Binding-site contacts:
Ligand atom C6 contacts residue LEU14 of chain 1.I at 3.9 Å (hydrophobic).
Ligand atom C8 contacts residue ASP240 of chain 1.G at 4.2 Å.
Ligand atom C1 contacts residue ASN59 of chain 1.I at 1.4 Å.
Ligand atom C2 contacts residue ASN59 of chain 1.I at 2.5 Å.
Ligand atom O7 contacts residue ASN59 of chain 1.I at 4.1 Å.
Ligand atom O6 contacts residue PRO3 of chain 1.I at 4.4 Å.
Ligand atom O6 contacts residue LEU14 of chain 1.I at 4.2 Å.
Ligand atom N2 contacts residue ASN59 of chain 1.I at 2.8 Å (h-bond).
Ligand atom C6 contacts residue PRO3 of chain 1.I at 4.4 Å (hydrophobic).
Ligand atom O5 contacts residue ASN59 of chain 1.I at 2.4 Å (h-bond).
Ligand atom C7 contacts residue ASN59 of chain 1.I at 4.0 Å.
Ligand atom O5 contacts residue LEU14 of chain 1.I at 4.1 Å.
Ligand atom C4 contacts residue ASN59 of chain 1.I at 4.3 Å.
Ligand atom C3 contacts residue ASN59 of chain 1.I at 3.8 Å.
Ligand atom C5 contacts residue ASN59 of chain 1.I at 3.7 Å.

Sequence of chain 1.G:
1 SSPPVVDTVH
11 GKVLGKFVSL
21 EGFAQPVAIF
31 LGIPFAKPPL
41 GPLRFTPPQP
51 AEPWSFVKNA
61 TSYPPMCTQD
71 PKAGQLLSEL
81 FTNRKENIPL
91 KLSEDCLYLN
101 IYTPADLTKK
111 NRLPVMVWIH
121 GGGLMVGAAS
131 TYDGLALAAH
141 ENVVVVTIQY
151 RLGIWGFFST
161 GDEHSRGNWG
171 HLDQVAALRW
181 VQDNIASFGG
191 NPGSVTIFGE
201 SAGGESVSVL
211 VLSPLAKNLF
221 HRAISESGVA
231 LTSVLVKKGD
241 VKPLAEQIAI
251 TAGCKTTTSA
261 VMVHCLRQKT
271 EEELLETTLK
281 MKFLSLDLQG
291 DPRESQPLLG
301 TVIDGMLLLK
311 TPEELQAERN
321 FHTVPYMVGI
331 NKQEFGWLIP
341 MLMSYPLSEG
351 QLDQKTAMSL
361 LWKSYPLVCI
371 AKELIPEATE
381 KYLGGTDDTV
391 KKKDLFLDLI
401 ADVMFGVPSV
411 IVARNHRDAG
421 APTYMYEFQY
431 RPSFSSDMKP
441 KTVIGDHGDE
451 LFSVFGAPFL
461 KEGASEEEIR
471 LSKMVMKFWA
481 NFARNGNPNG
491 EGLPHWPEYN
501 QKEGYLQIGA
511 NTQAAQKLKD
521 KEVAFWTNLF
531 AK

This small molecule binds to this protein.
Small molecule (SMILES): CC(=O)N[C@@H]1[C@@H](O)[C@H](O)[C@@H](CO)O[C@H]1O

Sequence of chain 1.I:
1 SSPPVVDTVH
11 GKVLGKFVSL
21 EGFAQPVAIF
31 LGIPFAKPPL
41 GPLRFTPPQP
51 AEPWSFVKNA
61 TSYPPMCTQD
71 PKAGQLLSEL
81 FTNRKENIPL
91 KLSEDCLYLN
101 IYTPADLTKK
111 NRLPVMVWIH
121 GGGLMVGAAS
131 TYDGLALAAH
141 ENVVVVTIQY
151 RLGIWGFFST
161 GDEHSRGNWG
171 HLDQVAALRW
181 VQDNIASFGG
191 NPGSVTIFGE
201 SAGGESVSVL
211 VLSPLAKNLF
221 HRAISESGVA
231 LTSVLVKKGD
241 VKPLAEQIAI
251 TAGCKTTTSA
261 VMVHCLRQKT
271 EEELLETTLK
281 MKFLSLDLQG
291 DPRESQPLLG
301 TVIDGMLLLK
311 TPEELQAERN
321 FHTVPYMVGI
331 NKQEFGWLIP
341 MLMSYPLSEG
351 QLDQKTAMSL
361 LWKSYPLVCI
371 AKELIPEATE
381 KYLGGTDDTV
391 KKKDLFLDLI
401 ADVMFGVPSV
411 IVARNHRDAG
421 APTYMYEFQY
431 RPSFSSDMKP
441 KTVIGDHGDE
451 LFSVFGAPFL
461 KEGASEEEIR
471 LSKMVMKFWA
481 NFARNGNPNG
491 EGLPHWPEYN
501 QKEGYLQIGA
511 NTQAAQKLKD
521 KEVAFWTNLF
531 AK